Binding-site contacts:
Ligand atom NBC contacts residue ASP157 of chain 1.A at 3.6 Å.
Ligand atom CAP contacts residue GLU63 of chain 1.A at 3.3 Å.
Ligand atom CAJ contacts residue GLU63 of chain 1.A at 3.6 Å.
Ligand atom NAS contacts residue MET67 of chain 1.A at 4.0 Å.
Ligand atom CAA contacts residue HIS137 of chain 1.A at 4.0 Å.
Ligand atom CAQ contacts residue ASP157 of chain 1.A at 4.0 Å.
Ligand atom CAX contacts residue ASP157 of chain 1.A at 3.8 Å.
Ligand atom CAL contacts residue ASP157 of chain 1.A at 3.6 Å.
Ligand atom CAZ contacts residue ASP157 of chain 1.A at 3.8 Å.
Ligand atom NAD contacts residue GLU63 of chain 1.A at 3.7 Å.
Ligand atom CAC contacts residue LEU70 of chain 1.A at 3.6 Å (hydrophobic).
Ligand atom CAV contacts residue GLU63 of chain 1.A at 3.6 Å.
Ligand atom CAN contacts residue 1AW1 of chain 1.D at 3.8 Å.
Ligand atom CAX contacts residue GLU63 of chain 1.A at 3.7 Å.
Ligand atom NAS contacts residue ASP157 of chain 1.A at 3.4 Å (salt-bridge).
Ligand atom CAA contacts residue VAL155 of chain 1.A at 3.7 Å (hydrophobic).
Ligand atom CAC contacts residue TYR135 of chain 1.A at 3.8 Å (hydrophobic).
Ligand atom CAK contacts residue GLU63 of chain 1.A at 3.8 Å.
Ligand atom NAD contacts residue GLY159 of chain 1.A at 3.8 Å.
Ligand atom CAU contacts residue ASP157 of chain 1.A at 3.0 Å.
Ligand atom NAS contacts residue GLU63 of chain 1.A at 2.8 Å (salt-bridge).
Ligand atom CAW contacts residue ASP157 of chain 1.A at 4.0 Å.
Ligand atom OAE contacts residue ALA156 of chain 1.A at 3.5 Å.
Ligand atom CAH contacts residue GLU63 of chain 1.A at 3.4 Å.
Ligand atom NBC contacts residue MET67 of chain 1.A at 3.9 Å.
Ligand atom CAW contacts residue GLU63 of chain 1.A at 3.8 Å.
Ligand atom CAU contacts residue GLU63 of chain 1.A at 3.4 Å.
Ligand atom CAB contacts residue LEU75 of chain 1.A at 3.6 Å (hydrophobic).
Ligand atom CAI contacts residue PHE158 of chain 1.A at 3.5 Å (hydrophobic).
Ligand atom CAZ contacts residue MET67 of chain 1.A at 3.5 Å (hydrophobic).
Ligand atom CAP contacts residue ASP157 of chain 1.A at 3.5 Å.
Ligand atom NAT contacts residue MET67 of chain 1.A at 3.1 Å (h-bond).
Ligand atom NAT contacts residue GLU63 of chain 1.A at 3.1 Å (salt-bridge).
Ligand atom OAE contacts residue VAL76 of chain 1.A at 3.7 Å.
Ligand atom OAE contacts residue ASP157 of chain 1.A at 2.7 Å (salt-bridge).
Ligand atom CAU contacts residue MET67 of chain 1.A at 3.8 Å (hydrophobic).
Ligand atom CBB contacts residue THR91 of chain 1.A at 3.9 Å.
Ligand atom NAR contacts residue ASP157 of chain 1.A at 3.9 Å.
Ligand atom NAT contacts residue ASP157 of chain 1.A at 3.5 Å (salt-bridge).
Ligand atom CAQ contacts residue MET67 of chain 1.A at 3.7 Å (hydrophobic).

Sequence of chain 1.A:
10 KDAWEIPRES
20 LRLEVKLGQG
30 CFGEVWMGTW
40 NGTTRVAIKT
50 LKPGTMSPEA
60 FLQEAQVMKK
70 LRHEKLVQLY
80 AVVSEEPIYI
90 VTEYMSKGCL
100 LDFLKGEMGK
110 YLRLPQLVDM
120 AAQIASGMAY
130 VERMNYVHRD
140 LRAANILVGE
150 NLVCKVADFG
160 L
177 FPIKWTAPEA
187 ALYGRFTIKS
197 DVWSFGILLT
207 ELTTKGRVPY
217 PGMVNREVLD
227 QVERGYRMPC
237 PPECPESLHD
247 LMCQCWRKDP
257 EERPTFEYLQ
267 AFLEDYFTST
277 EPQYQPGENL

This small molecule binds to this protein.
Small molecule (SMILES): CC(C)(C)c1cc(NC(=O)Nc2ccccc2)n(-c2cccc(N)c2)n1